Binding-site contacts:
Ligand atom C5' contacts residue GLN182 of chain 1.A at 3.9 Å.
Ligand atom C2 contacts residue GLU296 of chain 1.A at 3.5 Å.
Ligand atom N2 contacts residue TYR292 of chain 1.A at 3.9 Å.
Ligand atom C2 contacts residue TRP291 of chain 1.A at 4.0 Å (hydrophobic).
Ligand atom C10 contacts residue HEM1 of chain 1.E at 3.1 Å.
Ligand atom C5' contacts residue PRO269 of chain 1.A at 4.1 Å (hydrophobic).
Ligand atom C5 contacts residue VAL271 of chain 1.A at 3.5 Å (hydrophobic).
Ligand atom N8 contacts residue HEM1 of chain 1.E at 2.7 Å (h-bond).
Ligand atom C7 contacts residue GLU296 of chain 1.A at 3.3 Å.
Ligand atom C3' contacts residue HEM1 of chain 1.E at 3.5 Å.
Ligand atom N2 contacts residue PRO269 of chain 1.A at 3.9 Å.
Ligand atom C2 contacts residue HEM1 of chain 1.E at 3.8 Å.
Ligand atom C5 contacts residue HEM1 of chain 1.E at 4.1 Å.
Ligand atom C5' contacts residue GLU296 of chain 1.A at 3.2 Å.
Ligand atom C7 contacts residue HEM1 of chain 1.E at 3.2 Å.
Ligand atom N1 contacts residue HEM1 of chain 1.E at 4.0 Å.
Ligand atom N2 contacts residue TRP291 of chain 1.A at 3.0 Å (h-bond).
Ligand atom C2 contacts residue PRO269 of chain 1.A at 3.9 Å (hydrophobic).
Ligand atom C5' contacts residue TYR292 of chain 1.A at 3.9 Å (hydrophobic).
Ligand atom C4' contacts residue GLN182 of chain 1.A at 4.0 Å.
Ligand atom C2' contacts residue HEM1 of chain 1.E at 3.2 Å.
Ligand atom N1 contacts residue GLU296 of chain 1.A at 2.6 Å (salt-bridge).
Ligand atom C3' contacts residue GLN182 of chain 1.A at 3.4 Å.
Ligand atom C6 contacts residue GLU296 of chain 1.A at 3.4 Å.
Ligand atom C2' contacts residue GLN182 of chain 1.A at 3.9 Å.
Ligand atom C11 contacts residue TRP382 of chain 1.A at 4.0 Å (hydrophobic).
Ligand atom N2 contacts residue GLU296 of chain 1.A at 2.7 Å (salt-bridge).
Ligand atom C6 contacts residue HEM1 of chain 1.E at 3.9 Å.
Ligand atom C10 contacts residue TRP382 of chain 1.A at 3.6 Å (hydrophobic).
Ligand atom N2 contacts residue HEM1 of chain 1.E at 3.5 Å.
Ligand atom N1' contacts residue GLU296 of chain 1.A at 2.9 Å (salt-bridge).
Ligand atom C9 contacts residue HEM1 of chain 1.E at 3.3 Å.
Ligand atom C4' contacts residue GLU296 of chain 1.A at 3.9 Å.
Ligand atom C4' contacts residue VAL271 of chain 1.A at 4.0 Å (hydrophobic).
Ligand atom C3 contacts residue HEM1 of chain 1.E at 3.3 Å.
Ligand atom C4' contacts residue HEM1 of chain 1.E at 4.1 Å.
Ligand atom C2' contacts residue GLU296 of chain 1.A at 3.9 Å.
Ligand atom N1' contacts residue TYR292 of chain 1.A at 3.8 Å.
Ligand atom N1' contacts residue GLN182 of chain 1.A at 4.1 Å.
Ligand atom C4 contacts residue HEM1 of chain 1.E at 3.5 Å.

The protein below binds the small molecule below.
Small molecule (SMILES): Nc1cccc(C[C@H]2CNC[C@H]2NCCCO)n1

Sequence of chain 1.A:
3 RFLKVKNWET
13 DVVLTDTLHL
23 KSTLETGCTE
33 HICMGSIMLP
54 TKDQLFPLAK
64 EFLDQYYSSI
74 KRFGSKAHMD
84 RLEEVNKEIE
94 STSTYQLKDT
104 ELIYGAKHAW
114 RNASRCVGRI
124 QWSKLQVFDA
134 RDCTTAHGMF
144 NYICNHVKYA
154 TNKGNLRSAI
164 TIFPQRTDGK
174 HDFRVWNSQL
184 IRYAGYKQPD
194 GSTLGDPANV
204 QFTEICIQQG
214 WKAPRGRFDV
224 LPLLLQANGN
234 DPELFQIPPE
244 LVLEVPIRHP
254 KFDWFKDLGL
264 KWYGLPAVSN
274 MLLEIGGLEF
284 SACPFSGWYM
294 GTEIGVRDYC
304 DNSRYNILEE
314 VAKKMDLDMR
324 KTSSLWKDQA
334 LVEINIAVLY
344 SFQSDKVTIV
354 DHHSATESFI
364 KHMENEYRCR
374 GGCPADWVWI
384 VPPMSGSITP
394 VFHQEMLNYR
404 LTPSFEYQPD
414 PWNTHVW